Sequence of chain 1.A:
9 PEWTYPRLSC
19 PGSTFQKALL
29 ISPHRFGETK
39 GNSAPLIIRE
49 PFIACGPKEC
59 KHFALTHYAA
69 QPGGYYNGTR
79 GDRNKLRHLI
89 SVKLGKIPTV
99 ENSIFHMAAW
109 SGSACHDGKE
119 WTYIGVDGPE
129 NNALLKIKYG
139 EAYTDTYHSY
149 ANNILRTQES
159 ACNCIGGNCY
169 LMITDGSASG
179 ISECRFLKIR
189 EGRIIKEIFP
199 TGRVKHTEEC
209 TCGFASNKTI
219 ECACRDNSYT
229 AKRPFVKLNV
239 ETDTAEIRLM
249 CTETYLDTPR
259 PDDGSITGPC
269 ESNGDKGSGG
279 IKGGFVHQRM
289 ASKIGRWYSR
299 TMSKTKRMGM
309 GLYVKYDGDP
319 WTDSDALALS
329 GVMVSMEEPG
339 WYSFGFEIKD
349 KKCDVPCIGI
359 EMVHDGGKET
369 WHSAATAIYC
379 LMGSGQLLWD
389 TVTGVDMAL

Binding-site contacts:
Ligand atom C9 contacts residue ARG154 of chain 1.A at 3.7 Å.
Ligand atom C4 contacts residue ASP80 of chain 1.A at 3.3 Å.
Ligand atom C4 contacts residue TYR340 of chain 1.A at 3.7 Å (hydrophobic).
Ligand atom C91 contacts residue ARG154 of chain 1.A at 3.3 Å.
Ligand atom C9 contacts residue GLU206 of chain 1.A at 3.8 Å.
Ligand atom C11 contacts residue TRP108 of chain 1.A at 3.8 Å (hydrophobic).
Ligand atom C91 contacts residue ILE152 of chain 1.A at 4.0 Å (hydrophobic).
Ligand atom C1 contacts residue ARG47 of chain 1.A at 4.0 Å.
Ligand atom C81 contacts residue ARG223 of chain 1.A at 3.7 Å.
Ligand atom C3 contacts residue ASP80 of chain 1.A at 3.2 Å.
Ligand atom C82 contacts residue ARG223 of chain 1.A at 4.0 Å.
Ligand atom C3 contacts residue GLU48 of chain 1.A at 3.3 Å.
Ligand atom C2 contacts residue ASP80 of chain 1.A at 3.8 Å.
Ligand atom C1 contacts residue ARG223 of chain 1.A at 3.8 Å.
Ligand atom C2 contacts residue TYR340 of chain 1.A at 3.1 Å (hydrophobic).
Ligand atom O10 contacts residue ASP80 of chain 1.A at 3.2 Å.
Ligand atom C1 contacts residue TYR340 of chain 1.A at 3.1 Å (hydrophobic).
Ligand atom C7 contacts residue ARG223 of chain 1.A at 3.7 Å.
Ligand atom C4 contacts residue GLU48 of chain 1.A at 3.0 Å.
Ligand atom O1B contacts residue ARG223 of chain 1.A at 3.0 Å (salt-bridge).
Ligand atom C8 contacts residue GLU206 of chain 1.A at 3.3 Å.
Ligand atom O1B contacts residue ARG305 of chain 1.A at 2.8 Å (salt-bridge).
Ligand atom C11 contacts residue ARG154 of chain 1.A at 3.6 Å.
Ligand atom O10 contacts residue ARG81 of chain 1.A at 2.7 Å (salt-bridge).
Ligand atom C81 contacts residue GLU206 of chain 1.A at 3.1 Å.
Ligand atom N4 contacts residue ASP80 of chain 1.A at 2.7 Å (salt-bridge).
Ligand atom O1B contacts residue TYR340 of chain 1.A at 3.5 Å (h-bond).
Ligand atom C82 contacts residue ALA176 of chain 1.A at 4.0 Å (hydrophobic).
Ligand atom C82 contacts residue ASN225 of chain 1.A at 3.7 Å.
Ligand atom N4 contacts residue GLU48 of chain 1.A at 2.5 Å (salt-bridge).
Ligand atom O1A contacts residue ARG305 of chain 1.A at 2.8 Å (salt-bridge).
Ligand atom C1 contacts residue ARG305 of chain 1.A at 3.5 Å.
Ligand atom O1A contacts residue TYR340 of chain 1.A at 3.2 Å (h-bond).
Ligand atom C10 contacts residue ARG81 of chain 1.A at 3.6 Å.
Ligand atom C3 contacts residue ARG47 of chain 1.A at 3.3 Å.
Ligand atom C7 contacts residue TYR340 of chain 1.A at 3.4 Å (hydrophobic).
Ligand atom C5 contacts residue ASP80 of chain 1.A at 3.4 Å.
Ligand atom C6 contacts residue TYR340 of chain 1.A at 3.7 Å (hydrophobic).
Ligand atom O1A contacts residue ARG47 of chain 1.A at 3.0 Å (salt-bridge).
Ligand atom C3 contacts residue TYR340 of chain 1.A at 3.4 Å (hydrophobic).

The protein below binds the small molecule below.
Small molecule (SMILES): CCC(CC)O[C@@H]1C=C(C(=O)O)C[C@H](N)[C@H]1NC(C)=O